This protein binds this small molecule.
Small molecule (SMILES): CC(=O)N[C@@H]1[C@@H](O)[C@H](O)[C@@H](CO)O[C@H]1O

Sequence of chain 1.A:
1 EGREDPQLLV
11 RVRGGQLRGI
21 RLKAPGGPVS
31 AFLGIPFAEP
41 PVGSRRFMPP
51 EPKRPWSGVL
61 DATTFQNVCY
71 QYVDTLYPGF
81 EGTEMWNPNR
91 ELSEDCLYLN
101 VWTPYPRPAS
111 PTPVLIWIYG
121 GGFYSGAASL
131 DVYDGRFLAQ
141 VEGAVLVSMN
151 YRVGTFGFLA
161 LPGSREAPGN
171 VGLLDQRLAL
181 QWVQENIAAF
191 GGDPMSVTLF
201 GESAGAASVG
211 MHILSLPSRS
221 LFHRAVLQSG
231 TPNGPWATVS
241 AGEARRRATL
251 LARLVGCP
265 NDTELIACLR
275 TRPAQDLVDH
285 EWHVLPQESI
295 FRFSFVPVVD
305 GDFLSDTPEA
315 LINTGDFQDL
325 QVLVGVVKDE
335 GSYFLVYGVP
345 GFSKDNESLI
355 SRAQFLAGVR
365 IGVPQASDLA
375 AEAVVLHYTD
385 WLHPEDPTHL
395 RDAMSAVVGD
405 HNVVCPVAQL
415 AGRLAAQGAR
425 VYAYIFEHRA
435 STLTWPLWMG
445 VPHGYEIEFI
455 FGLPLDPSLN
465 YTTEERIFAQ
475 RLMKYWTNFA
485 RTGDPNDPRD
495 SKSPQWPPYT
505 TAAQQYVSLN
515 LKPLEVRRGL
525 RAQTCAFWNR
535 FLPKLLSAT

Binding-site contacts:
Ligand atom O7 contacts residue ASN350 of chain 1.A at 3.3 Å (h-bond).
Ligand atom C4 contacts residue ASN350 of chain 1.A at 4.3 Å.
Ligand atom C8 contacts residue SER352 of chain 1.A at 4.0 Å.
Ligand atom C1 contacts residue SER347 of chain 1.A at 3.7 Å.
Ligand atom C6 contacts residue SER347 of chain 1.A at 4.4 Å.
Ligand atom C3 contacts residue GLY345 of chain 1.A at 3.9 Å.
Ligand atom C8 contacts residue LEU353 of chain 1.A at 3.4 Å (hydrophobic).
Ligand atom C1 contacts residue ASN350 of chain 1.A at 1.5 Å.
Ligand atom O6 contacts residue SER347 of chain 1.A at 4.3 Å.
Ligand atom O5 contacts residue SER347 of chain 1.A at 3.5 Å.
Ligand atom C2 contacts residue GLY345 of chain 1.A at 4.2 Å.
Ligand atom N2 contacts residue ASN350 of chain 1.A at 3.0 Å (h-bond).
Ligand atom O4 contacts residue GLY345 of chain 1.A at 4.4 Å.
Ligand atom C2 contacts residue ASN350 of chain 1.A at 2.5 Å.
Ligand atom C1 contacts residue GLY345 of chain 1.A at 4.4 Å.
Ligand atom O3 contacts residue GLY345 of chain 1.A at 4.2 Å.
Ligand atom C3 contacts residue ASN350 of chain 1.A at 3.8 Å.
Ligand atom N2 contacts residue GLY345 of chain 1.A at 3.6 Å.
Ligand atom C5 contacts residue ASN350 of chain 1.A at 3.7 Å.
Ligand atom C8 contacts residue ASN350 of chain 1.A at 4.1 Å.
Ligand atom C7 contacts residue ASN350 of chain 1.A at 3.3 Å.
Ligand atom O5 contacts residue ASN350 of chain 1.A at 2.4 Å (h-bond).
Ligand atom C5 contacts residue SER347 of chain 1.A at 3.9 Å.